Sequence of chain 1.D:
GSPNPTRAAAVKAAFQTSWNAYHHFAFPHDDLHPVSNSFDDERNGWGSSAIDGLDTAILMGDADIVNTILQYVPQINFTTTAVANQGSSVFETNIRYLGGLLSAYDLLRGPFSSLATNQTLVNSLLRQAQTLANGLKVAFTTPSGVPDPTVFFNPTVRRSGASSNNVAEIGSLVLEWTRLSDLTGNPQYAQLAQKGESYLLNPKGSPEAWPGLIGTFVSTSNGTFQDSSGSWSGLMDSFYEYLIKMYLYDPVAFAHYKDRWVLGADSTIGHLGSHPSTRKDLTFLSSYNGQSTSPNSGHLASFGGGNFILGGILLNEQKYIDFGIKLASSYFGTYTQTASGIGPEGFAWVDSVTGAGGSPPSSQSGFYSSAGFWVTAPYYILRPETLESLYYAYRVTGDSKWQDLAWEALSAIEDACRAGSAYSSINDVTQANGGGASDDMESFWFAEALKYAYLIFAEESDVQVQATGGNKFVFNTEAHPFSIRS

Binding-site contacts:
Ligand atom C6 contacts residue THR88 of chain 1.D at 3.5 Å.
Ligand atom C5 contacts residue ASN85 of chain 1.D at 3.7 Å.
Ligand atom N2 contacts residue ASN85 of chain 1.D at 2.9 Å (h-bond).
Ligand atom O6 contacts residue THR88 of chain 1.D at 3.9 Å.
Ligand atom C1 contacts residue ASN85 of chain 1.D at 1.5 Å.
Ligand atom O7 contacts residue ASN85 of chain 1.D at 3.4 Å (h-bond).
Ligand atom C4 contacts residue ASN85 of chain 1.D at 4.2 Å.
Ligand atom C7 contacts residue ASN85 of chain 1.D at 3.1 Å.
Ligand atom C2 contacts residue ASN85 of chain 1.D at 2.5 Å.
Ligand atom C8 contacts residue ASN85 of chain 1.D at 4.0 Å.
Ligand atom C1 contacts residue THR87 of chain 1.D at 3.4 Å.
Ligand atom C5 contacts residue THR88 of chain 1.D at 4.0 Å.
Ligand atom O5 contacts residue THR88 of chain 1.D at 3.2 Å.
Ligand atom O5 contacts residue ASN85 of chain 1.D at 2.4 Å (h-bond).
Ligand atom O5 contacts residue THR87 of chain 1.D at 3.5 Å (h-bond).
Ligand atom C6 contacts residue THR87 of chain 1.D at 4.4 Å.
Ligand atom C3 contacts residue ASN85 of chain 1.D at 3.8 Å.
Ligand atom C5 contacts residue THR87 of chain 1.D at 3.6 Å.
Ligand atom C1 contacts residue THR88 of chain 1.D at 4.1 Å.

A protein and the small-molecule ligand that binds it are described below.
Small molecule (SMILES): CC(=O)N[C@@H]1[C@@H](O)[C@H](O)[C@@H](CO)O[C@H]1O